Sequence of chain 57.C:
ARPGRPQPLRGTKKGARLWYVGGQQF

A protein and the small-molecule ligand that binds it are described below.
Small molecule (SMILES): Nc1ccn([C@H]2C[C@H](O)[C@@H](COP(=O)(O)O)O2)c(=O)n1

Sequence of chain 58.A:
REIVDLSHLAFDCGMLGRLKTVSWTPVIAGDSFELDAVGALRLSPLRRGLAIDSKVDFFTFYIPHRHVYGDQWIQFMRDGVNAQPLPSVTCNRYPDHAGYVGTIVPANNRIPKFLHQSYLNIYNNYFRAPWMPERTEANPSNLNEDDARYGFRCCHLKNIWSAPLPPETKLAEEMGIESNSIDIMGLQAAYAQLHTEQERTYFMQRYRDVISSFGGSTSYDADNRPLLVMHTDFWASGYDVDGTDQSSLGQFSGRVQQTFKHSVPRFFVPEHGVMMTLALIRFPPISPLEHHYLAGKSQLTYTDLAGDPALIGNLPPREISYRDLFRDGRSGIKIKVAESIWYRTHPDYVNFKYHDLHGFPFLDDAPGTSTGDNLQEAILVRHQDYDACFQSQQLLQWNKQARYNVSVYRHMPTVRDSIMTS

Binding-site contacts:
Ligand atom P contacts residue LYS21 of chain 57.C at 3.4 Å.
Ligand atom OP2 contacts residue LYS21 of chain 57.C at 2.7 Å (salt-bridge).
Ligand atom C1' contacts residue ASN414 of chain 58.A at 4.1 Å.
Ligand atom O4' contacts residue ASN414 of chain 58.A at 2.9 Å (h-bond).
Ligand atom P contacts residue ARG412 of chain 58.A at 2.7 Å.
Ligand atom OP1 contacts residue ARG18 of chain 57.C at 4.0 Å.
Ligand atom OP1 contacts residue ARG412 of chain 58.A at 3.8 Å.
Ligand atom O5' contacts residue ARG412 of chain 58.A at 3.1 Å (salt-bridge).
Ligand atom C4' contacts residue VAL47 of chain 58.A at 4.1 Å (hydrophobic).
Ligand atom OP2 contacts residue ARG18 of chain 57.C at 3.7 Å.
Ligand atom C4' contacts residue ARG412 of chain 58.A at 4.4 Å.
Ligand atom C5' contacts residue ARG412 of chain 58.A at 3.0 Å.
Ligand atom C3' contacts residue VAL47 of chain 58.A at 4.0 Å (hydrophobic).
Ligand atom O3' contacts residue ARG412 of chain 58.A at 4.3 Å.
Ligand atom OP1 contacts residue LYS21 of chain 57.C at 3.9 Å.
Ligand atom OP2 contacts residue ARG412 of chain 58.A at 1.4 Å (salt-bridge).
Ligand atom C3' contacts residue ASN414 of chain 58.A at 4.5 Å.
Ligand atom C2' contacts residue VAL47 of chain 58.A at 4.3 Å (hydrophobic).
Ligand atom C4' contacts residue ASN414 of chain 58.A at 3.0 Å.
Ligand atom O3' contacts residue VAL47 of chain 58.A at 3.1 Å.
Ligand atom C5' contacts residue ASN414 of chain 58.A at 3.3 Å.